A small-molecule ligand and the protein it binds are described below.
Small molecule (SMILES): Oc1ncnc2c1N=NC2

Sequence of chain 1.B:
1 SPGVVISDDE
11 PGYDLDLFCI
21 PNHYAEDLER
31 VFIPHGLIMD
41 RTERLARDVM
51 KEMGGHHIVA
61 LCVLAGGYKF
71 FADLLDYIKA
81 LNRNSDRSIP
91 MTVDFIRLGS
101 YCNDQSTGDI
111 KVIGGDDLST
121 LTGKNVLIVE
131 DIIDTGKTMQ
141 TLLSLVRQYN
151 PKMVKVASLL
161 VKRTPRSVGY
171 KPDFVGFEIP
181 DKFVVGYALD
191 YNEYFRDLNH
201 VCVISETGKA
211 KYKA

Binding-site contacts:
Ligand atom O6 contacts residue PHE183 of chain 1.B at 3.9 Å.
Ligand atom C6 contacts residue PRP1 of chain 1.H at 3.5 Å.
Ligand atom O6 contacts residue VAL184 of chain 1.B at 4.1 Å.
Ligand atom N8 contacts residue LYS182 of chain 1.B at 4.3 Å.
Ligand atom N3 contacts residue TYR101 of chain 1.B at 3.6 Å.
Ligand atom C4 contacts residue PHE183 of chain 1.B at 3.6 Å (hydrophobic).
Ligand atom N8 contacts residue LYS162 of chain 1.B at 3.0 Å (salt-bridge).
Ligand atom N7 contacts residue VAL184 of chain 1.B at 3.5 Å (h-bond).
Ligand atom N3 contacts residue PHE183 of chain 1.B at 4.1 Å.
Ligand atom N8 contacts residue ILE132 of chain 1.B at 3.9 Å.
Ligand atom N8 contacts residue PHE183 of chain 1.B at 3.6 Å.
Ligand atom C6 contacts residue ASN103 of chain 1.B at 4.5 Å.
Ligand atom C9 contacts residue LYS162 of chain 1.B at 3.2 Å.
Ligand atom C5 contacts residue PHE183 of chain 1.B at 3.4 Å (hydrophobic).
Ligand atom C2 contacts residue PRP1 of chain 1.H at 2.6 Å.
Ligand atom N1 contacts residue ASP190 of chain 1.B at 4.0 Å.
Ligand atom C6 contacts residue ASP190 of chain 1.B at 3.8 Å.
Ligand atom C4 contacts residue ILE132 of chain 1.B at 4.5 Å (hydrophobic).
Ligand atom N1 contacts residue PHE183 of chain 1.B at 4.2 Å.
Ligand atom N8 contacts residue VAL184 of chain 1.B at 4.3 Å.
Ligand atom C6 contacts residue PHE183 of chain 1.B at 3.8 Å (hydrophobic).
Ligand atom C9 contacts residue PHE183 of chain 1.B at 3.6 Å (hydrophobic).
Ligand atom N1 contacts residue PRP1 of chain 1.H at 2.7 Å (h-bond).
Ligand atom C2 contacts residue ASN103 of chain 1.B at 3.8 Å.
Ligand atom O6 contacts residue PRP1 of chain 1.H at 3.5 Å (h-bond).
Ligand atom C4 contacts residue PRP1 of chain 1.H at 4.2 Å.
Ligand atom C5 contacts residue VAL184 of chain 1.B at 4.4 Å (hydrophobic).
Ligand atom C2 contacts residue PHE183 of chain 1.B at 4.4 Å (hydrophobic).
Ligand atom C9 contacts residue ILE132 of chain 1.B at 3.7 Å (hydrophobic).
Ligand atom N7 contacts residue PHE183 of chain 1.B at 3.7 Å.
Ligand atom O6 contacts residue ASP190 of chain 1.B at 2.9 Å (salt-bridge).
Ligand atom C4 contacts residue TYR101 of chain 1.B at 4.5 Å (hydrophobic).
Ligand atom N3 contacts residue PRP1 of chain 1.H at 3.5 Å (h-bond).
Ligand atom O6 contacts residue TYR191 of chain 1.B at 4.4 Å.
Ligand atom N1 contacts residue ASN103 of chain 1.B at 3.9 Å.
Ligand atom N3 contacts residue ASN103 of chain 1.B at 4.3 Å.
Ligand atom C2 contacts residue TYR101 of chain 1.B at 4.5 Å (hydrophobic).
Ligand atom N7 contacts residue LYS162 of chain 1.B at 4.3 Å.
Ligand atom C5 contacts residue PRP1 of chain 1.H at 4.3 Å.